A small-molecule ligand and the protein it binds are described below.
Small molecule (SMILES): CCCCCN(CCCCC)C(=O)[C@H](CCC(=O)O)NC(=O)[C@H](Cc1ccc(OP(=O)(O)O)c(CO)c1)NC(C)=O

Binding-site contacts:
Ligand atom CA contacts residue HIS62 of chain 1.A at 3.3 Å.
Ligand atom CF contacts residue CYS46 of chain 1.A at 1.8 Å (hydrophobic).
Ligand atom OF contacts residue LYS64 of chain 1.A at 3.0 Å.
Ligand atom C contacts residue HIS62 of chain 1.A at 3.5 Å.
Ligand atom CD contacts residue LYS61 of chain 1.A at 3.7 Å.
Ligand atom CD1 contacts residue CYS46 of chain 1.A at 3.6 Å (hydrophobic).
Ligand atom C5' contacts residue THR76 of chain 1.A at 3.6 Å.
Ligand atom CE1 contacts residue LYS64 of chain 1.A at 3.6 Å.
Ligand atom OF contacts residue TYR63 of chain 1.A at 3.6 Å (h-bond).
Ligand atom OF contacts residue CYS46 of chain 1.A at 2.5 Å (h-bond).
Ligand atom P contacts residue THR40 of chain 1.A at 3.7 Å.
Ligand atom OH contacts residue CYS46 of chain 1.A at 3.6 Å.
Ligand atom CB contacts residue TYR63 of chain 1.A at 3.4 Å (hydrophobic).
Ligand atom CZ contacts residue SER38 of chain 1.A at 3.6 Å.
Ligand atom O2P contacts residue ARG16 of chain 1.A at 2.9 Å (salt-bridge).
Ligand atom O contacts residue ARG16 of chain 1.A at 2.8 Å (salt-bridge).
Ligand atom CE2 contacts residue THR40 of chain 1.A at 3.4 Å.
Ligand atom O3P contacts residue SER38 of chain 1.A at 3.5 Å.
Ligand atom CD2 contacts residue ARG16 of chain 1.A at 3.7 Å.
Ligand atom O2P contacts residue ARG36 of chain 1.A at 2.9 Å (salt-bridge).
Ligand atom CZ contacts residue THR40 of chain 1.A at 3.5 Å.
Ligand atom C contacts residue ARG16 of chain 1.A at 3.2 Å.
Ligand atom N contacts residue HIS62 of chain 1.A at 2.8 Å (h-bond).
Ligand atom CB contacts residue HIS62 of chain 1.A at 3.6 Å.
Ligand atom O3P contacts residue GLU39 of chain 1.A at 2.7 Å (salt-bridge).
Ligand atom CZ contacts residue CYS46 of chain 1.A at 3.6 Å (hydrophobic).
Ligand atom CE2 contacts residue ARG16 of chain 1.A at 3.6 Å.
Ligand atom O3P contacts residue ARG36 of chain 1.A at 2.8 Å (salt-bridge).
Ligand atom C5' contacts residue GLY97 of chain 1.A at 3.7 Å.
Ligand atom CF contacts residue TYR45 of chain 1.A at 3.7 Å (hydrophobic).
Ligand atom O2P contacts residue CYS46 of chain 1.A at 3.5 Å (h-bond).
Ligand atom OF contacts residue TYR45 of chain 1.A at 2.5 Å (h-bond).
Ligand atom OH contacts residue SER38 of chain 1.A at 2.7 Å (h-bond).
Ligand atom OH contacts residue THR40 of chain 1.A at 3.0 Å (h-bond).
Ligand atom CF contacts residue SER38 of chain 1.A at 3.5 Å.
Ligand atom CG contacts residue HIS62 of chain 1.A at 3.5 Å.
Ligand atom CD1 contacts residue LYS64 of chain 1.A at 3.7 Å.
Ligand atom O1P contacts residue THR40 of chain 1.A at 2.7 Å (h-bond).
Ligand atom CH3 contacts residue ARG16 of chain 1.A at 3.6 Å.
Ligand atom CE1 contacts residue CYS46 of chain 1.A at 2.8 Å (hydrophobic).

Sequence of chain 1.A:
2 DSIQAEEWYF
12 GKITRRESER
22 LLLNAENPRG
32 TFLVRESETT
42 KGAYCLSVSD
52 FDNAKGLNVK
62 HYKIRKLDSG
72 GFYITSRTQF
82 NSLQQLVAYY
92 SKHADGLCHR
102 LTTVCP